Sequence of chain 1.A:
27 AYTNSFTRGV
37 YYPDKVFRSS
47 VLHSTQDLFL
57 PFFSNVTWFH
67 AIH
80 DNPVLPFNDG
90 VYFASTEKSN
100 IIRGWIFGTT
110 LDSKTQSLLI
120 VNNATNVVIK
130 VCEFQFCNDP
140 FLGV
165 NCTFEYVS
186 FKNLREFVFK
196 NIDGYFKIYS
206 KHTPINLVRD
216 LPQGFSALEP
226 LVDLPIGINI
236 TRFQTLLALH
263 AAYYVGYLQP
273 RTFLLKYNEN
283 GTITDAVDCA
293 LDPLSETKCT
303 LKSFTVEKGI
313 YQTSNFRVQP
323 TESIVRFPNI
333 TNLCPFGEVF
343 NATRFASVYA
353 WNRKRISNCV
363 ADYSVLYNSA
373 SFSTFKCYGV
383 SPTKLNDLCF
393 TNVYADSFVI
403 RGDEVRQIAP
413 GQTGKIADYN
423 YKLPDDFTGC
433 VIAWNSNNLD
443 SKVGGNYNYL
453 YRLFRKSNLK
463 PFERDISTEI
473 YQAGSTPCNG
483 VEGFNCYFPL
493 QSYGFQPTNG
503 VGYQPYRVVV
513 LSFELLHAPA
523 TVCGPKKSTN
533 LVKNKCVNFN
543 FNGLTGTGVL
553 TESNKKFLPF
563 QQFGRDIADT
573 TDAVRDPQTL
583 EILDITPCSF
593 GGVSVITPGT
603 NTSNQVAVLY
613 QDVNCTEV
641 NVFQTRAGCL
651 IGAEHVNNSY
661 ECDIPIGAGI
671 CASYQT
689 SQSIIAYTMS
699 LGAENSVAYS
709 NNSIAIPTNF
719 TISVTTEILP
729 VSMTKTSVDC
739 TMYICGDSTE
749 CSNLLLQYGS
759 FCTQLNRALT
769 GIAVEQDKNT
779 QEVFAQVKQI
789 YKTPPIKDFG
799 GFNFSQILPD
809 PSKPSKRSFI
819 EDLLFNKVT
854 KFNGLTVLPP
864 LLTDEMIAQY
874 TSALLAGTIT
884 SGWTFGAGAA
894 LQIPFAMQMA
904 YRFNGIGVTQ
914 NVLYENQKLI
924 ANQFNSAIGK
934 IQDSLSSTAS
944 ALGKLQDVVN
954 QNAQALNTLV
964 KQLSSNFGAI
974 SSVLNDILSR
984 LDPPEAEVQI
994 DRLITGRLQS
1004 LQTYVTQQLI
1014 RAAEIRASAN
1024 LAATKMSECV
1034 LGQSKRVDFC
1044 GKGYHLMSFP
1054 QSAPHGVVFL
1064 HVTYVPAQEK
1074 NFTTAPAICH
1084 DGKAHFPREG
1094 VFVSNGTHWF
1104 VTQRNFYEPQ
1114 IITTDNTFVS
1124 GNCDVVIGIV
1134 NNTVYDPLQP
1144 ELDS

A small-molecule ligand and the protein it binds are described below.
Small molecule (SMILES): CC(=O)N[C@H]1[C@H](O[C@H]2[C@H](O)[C@@H](NC(C)=O)CO[C@@H]2CO)O[C@H](CO)[C@@H](O)[C@@H]1O

Binding-site contacts:
Ligand atom C6 contacts residue GLN804 of chain 1.A at 3.5 Å.
Ligand atom C3 contacts residue ASN801 of chain 1.A at 3.8 Å.
Ligand atom O5 contacts residue GLN804 of chain 1.A at 4.5 Å.
Ligand atom N2 contacts residue ASN801 of chain 1.A at 2.9 Å (h-bond).
Ligand atom C5 contacts residue ASN801 of chain 1.A at 3.6 Å.
Ligand atom C2 contacts residue ASN801 of chain 1.A at 2.5 Å.
Ligand atom O5 contacts residue SER803 of chain 1.A at 3.3 Å (h-bond).
Ligand atom O5 contacts residue ASN801 of chain 1.A at 2.3 Å (h-bond).
Ligand atom C6 contacts residue SER803 of chain 1.A at 4.1 Å.
Ligand atom C1 contacts residue ASN801 of chain 1.A at 1.4 Å.
Ligand atom O6 contacts residue ASN801 of chain 1.A at 4.5 Å.
Ligand atom C8 contacts residue GLN804 of chain 1.A at 3.9 Å.
Ligand atom C7 contacts residue ASN801 of chain 1.A at 3.9 Å.
Ligand atom C1 contacts residue SER803 of chain 1.A at 3.3 Å.
Ligand atom C3 contacts residue SER803 of chain 1.A at 4.5 Å.
Ligand atom C5 contacts residue GLN804 of chain 1.A at 3.9 Å.
Ligand atom C4 contacts residue ASN801 of chain 1.A at 4.2 Å.
Ligand atom O6 contacts residue GLN804 of chain 1.A at 3.8 Å.
Ligand atom O7 contacts residue ASN801 of chain 1.A at 4.5 Å.
Ligand atom C2 contacts residue SER803 of chain 1.A at 4.5 Å.
Ligand atom C4 contacts residue SER803 of chain 1.A at 4.5 Å.
Ligand atom C5 contacts residue SER803 of chain 1.A at 3.3 Å.